Binding-site contacts:
Ligand atom O6 contacts residue HIS371 of chain 1.B at 3.2 Å.
Ligand atom C3 contacts residue ASN368 of chain 1.B at 3.8 Å.
Ligand atom C4 contacts residue ASN368 of chain 1.B at 4.2 Å.
Ligand atom N2 contacts residue ASN368 of chain 1.B at 2.9 Å (h-bond).
Ligand atom O7 contacts residue ASN368 of chain 1.B at 3.2 Å (h-bond).
Ligand atom C5 contacts residue HIS371 of chain 1.B at 4.1 Å.
Ligand atom C7 contacts residue ASN368 of chain 1.B at 3.2 Å.
Ligand atom O6 contacts residue ILE373 of chain 1.B at 4.1 Å.
Ligand atom C6 contacts residue HIS371 of chain 1.B at 3.7 Å.
Ligand atom O5 contacts residue ASN368 of chain 1.B at 2.4 Å (h-bond).
Ligand atom C6 contacts residue ILE373 of chain 1.B at 3.7 Å (hydrophobic).
Ligand atom C8 contacts residue ASN368 of chain 1.B at 4.4 Å.
Ligand atom O5 contacts residue HIS371 of chain 1.B at 4.3 Å.
Ligand atom C2 contacts residue ASN368 of chain 1.B at 2.5 Å.
Ligand atom C1 contacts residue ASN368 of chain 1.B at 1.4 Å.
Ligand atom C8 contacts residue ARG337 of chain 1.B at 3.4 Å.
Ligand atom C6 contacts residue ASN368 of chain 1.B at 4.5 Å.
Ligand atom C5 contacts residue ASN368 of chain 1.B at 3.7 Å.

Sequence of chain 1.B:
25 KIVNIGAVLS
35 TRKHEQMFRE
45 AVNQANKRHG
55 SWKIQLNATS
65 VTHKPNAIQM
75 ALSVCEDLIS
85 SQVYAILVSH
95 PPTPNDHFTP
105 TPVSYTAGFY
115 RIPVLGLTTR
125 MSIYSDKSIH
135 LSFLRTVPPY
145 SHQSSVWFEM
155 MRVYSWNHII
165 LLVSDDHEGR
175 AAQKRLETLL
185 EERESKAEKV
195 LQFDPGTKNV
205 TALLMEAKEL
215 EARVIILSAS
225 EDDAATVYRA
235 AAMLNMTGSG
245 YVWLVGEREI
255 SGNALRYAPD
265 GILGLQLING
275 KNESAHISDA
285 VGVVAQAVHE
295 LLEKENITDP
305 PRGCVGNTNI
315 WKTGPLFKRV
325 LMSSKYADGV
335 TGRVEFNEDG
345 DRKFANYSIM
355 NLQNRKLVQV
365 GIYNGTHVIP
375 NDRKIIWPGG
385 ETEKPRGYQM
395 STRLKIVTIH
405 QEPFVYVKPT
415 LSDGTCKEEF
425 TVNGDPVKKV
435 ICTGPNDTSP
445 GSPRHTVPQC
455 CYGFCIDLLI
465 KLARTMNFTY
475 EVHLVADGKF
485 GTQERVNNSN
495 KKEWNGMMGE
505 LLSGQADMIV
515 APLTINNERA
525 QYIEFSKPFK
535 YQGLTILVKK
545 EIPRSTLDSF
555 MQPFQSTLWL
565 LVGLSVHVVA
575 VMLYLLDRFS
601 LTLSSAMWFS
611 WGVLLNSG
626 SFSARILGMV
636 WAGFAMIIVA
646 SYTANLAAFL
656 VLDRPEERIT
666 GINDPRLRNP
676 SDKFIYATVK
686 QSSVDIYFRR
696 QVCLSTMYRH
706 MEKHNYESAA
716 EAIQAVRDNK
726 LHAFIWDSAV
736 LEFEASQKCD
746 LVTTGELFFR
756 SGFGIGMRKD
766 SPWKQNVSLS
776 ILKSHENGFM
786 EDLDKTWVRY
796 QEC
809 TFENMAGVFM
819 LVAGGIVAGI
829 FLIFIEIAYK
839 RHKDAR

The small molecule below binds the protein below.
Small molecule (SMILES): CC(=O)N[C@@H]1[C@@H](O)[C@H](O)[C@@H](CO)O[C@H]1O